A protein and the small-molecule ligand that binds it are described below.
Small molecule (SMILES): CC(=O)N[C@H]1[C@H]([C@H](O)[C@H](O)CO)O[C@@](O[C@H](CO)[C@@H](O)[C@@H]2O[C@@H](C(=O)O)C[C@H](O)[C@H]2NC(C)=O)(C(=O)O)C[C@@H]1O

Binding-site contacts:
Ligand atom C11 contacts residue THR276 of chain 32.F at 3.2 Å.
Ligand atom C11 contacts residue PHE75 of chain 31.F at 3.5 Å (hydrophobic).
Ligand atom O10 contacts residue LEU62 of chain 32.F at 3.2 Å.
Ligand atom O9 contacts residue LYS68 of chain 32.F at 2.5 Å (salt-bridge).
Ligand atom C11 contacts residue PHE270 of chain 32.F at 3.9 Å (hydrophobic).
Ligand atom O4 contacts residue ASP74 of chain 31.F at 4.0 Å.
Ligand atom O10 contacts residue PHE75 of chain 31.F at 3.9 Å.
Ligand atom O8 contacts residue ASN272 of chain 32.F at 3.3 Å (h-bond).
Ligand atom C11 contacts residue GLN278 of chain 32.F at 3.5 Å.
Ligand atom O8 contacts residue THR276 of chain 32.F at 3.9 Å.
Ligand atom C10 contacts residue GLN278 of chain 32.F at 4.1 Å.
Ligand atom C7 contacts residue GLN278 of chain 32.F at 3.9 Å.
Ligand atom C11 contacts residue ASN272 of chain 32.F at 3.6 Å.
Ligand atom O1B contacts residue ASN272 of chain 32.F at 3.4 Å (h-bond).
Ligand atom C9 contacts residue GLN278 of chain 32.F at 3.3 Å.
Ligand atom O1A contacts residue SER274 of chain 32.F at 3.8 Å.
Ligand atom N5 contacts residue ASN272 of chain 32.F at 3.2 Å (h-bond).
Ligand atom C10 contacts residue ASN272 of chain 32.F at 3.9 Å.
Ligand atom C6 contacts residue ASN272 of chain 32.F at 3.6 Å.
Ligand atom C11 contacts residue HIS138 of chain 33.F at 3.1 Å.
Ligand atom O9 contacts residue LEU67 of chain 32.F at 2.3 Å.
Ligand atom C8 contacts residue GLN278 of chain 32.F at 3.7 Å.
Ligand atom C11 contacts residue PHE65 of chain 32.F at 4.0 Å (hydrophobic).
Ligand atom C1 contacts residue THR276 of chain 32.F at 3.1 Å.
Ligand atom C1 contacts residue ASN272 of chain 32.F at 3.9 Å.
Ligand atom N5 contacts residue GLN278 of chain 32.F at 3.9 Å.
Ligand atom O8 contacts residue LYS68 of chain 32.F at 3.1 Å.
Ligand atom O7 contacts residue LEU62 of chain 32.F at 3.9 Å.
Ligand atom C9 contacts residue LEU67 of chain 32.F at 3.4 Å (hydrophobic).
Ligand atom C8 contacts residue LYS68 of chain 32.F at 3.5 Å.
Ligand atom C11 contacts residue LEU62 of chain 32.F at 3.9 Å (hydrophobic).
Ligand atom C9 contacts residue LYS68 of chain 32.F at 3.6 Å.
Ligand atom C10 contacts residue LEU62 of chain 32.F at 3.6 Å (hydrophobic).
Ligand atom O1A contacts residue THR276 of chain 32.F at 3.3 Å (h-bond).
Ligand atom O9 contacts residue GLN278 of chain 32.F at 4.1 Å.
Ligand atom O1B contacts residue THR276 of chain 32.F at 2.4 Å (h-bond).
Ligand atom C6 contacts residue LYS68 of chain 32.F at 4.0 Å.
Ligand atom O1B contacts residue LYS68 of chain 32.F at 3.0 Å (salt-bridge).
Ligand atom O1A contacts residue ASN272 of chain 32.F at 4.1 Å.
Ligand atom O8 contacts residue GLN278 of chain 32.F at 3.5 Å (h-bond).

Sequence of chain 33.F:
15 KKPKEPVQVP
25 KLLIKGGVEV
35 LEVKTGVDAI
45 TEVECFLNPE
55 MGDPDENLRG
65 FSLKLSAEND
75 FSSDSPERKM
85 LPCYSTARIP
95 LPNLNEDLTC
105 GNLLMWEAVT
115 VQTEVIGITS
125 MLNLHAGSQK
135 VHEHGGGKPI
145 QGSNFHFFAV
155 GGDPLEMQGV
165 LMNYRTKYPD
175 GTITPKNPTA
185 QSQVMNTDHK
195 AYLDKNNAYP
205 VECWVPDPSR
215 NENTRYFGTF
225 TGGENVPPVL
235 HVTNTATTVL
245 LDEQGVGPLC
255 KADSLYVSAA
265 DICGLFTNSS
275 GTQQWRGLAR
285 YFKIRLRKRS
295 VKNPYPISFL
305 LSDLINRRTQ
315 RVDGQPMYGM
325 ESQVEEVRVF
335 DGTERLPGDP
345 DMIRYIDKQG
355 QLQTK

Sequence of chain 31.F:
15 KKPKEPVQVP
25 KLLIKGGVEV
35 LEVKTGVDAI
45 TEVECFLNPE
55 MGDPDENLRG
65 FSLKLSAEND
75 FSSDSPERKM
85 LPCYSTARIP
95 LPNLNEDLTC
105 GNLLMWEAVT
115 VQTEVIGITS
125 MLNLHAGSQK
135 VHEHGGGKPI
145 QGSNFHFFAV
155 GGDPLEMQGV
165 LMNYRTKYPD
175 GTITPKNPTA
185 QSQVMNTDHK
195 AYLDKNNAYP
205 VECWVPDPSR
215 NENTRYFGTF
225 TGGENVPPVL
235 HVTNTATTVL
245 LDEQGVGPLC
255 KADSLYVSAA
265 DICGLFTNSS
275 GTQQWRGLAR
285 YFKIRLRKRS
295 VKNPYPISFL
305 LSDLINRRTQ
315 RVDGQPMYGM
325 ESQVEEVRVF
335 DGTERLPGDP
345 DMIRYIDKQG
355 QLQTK

Sequence of chain 32.F:
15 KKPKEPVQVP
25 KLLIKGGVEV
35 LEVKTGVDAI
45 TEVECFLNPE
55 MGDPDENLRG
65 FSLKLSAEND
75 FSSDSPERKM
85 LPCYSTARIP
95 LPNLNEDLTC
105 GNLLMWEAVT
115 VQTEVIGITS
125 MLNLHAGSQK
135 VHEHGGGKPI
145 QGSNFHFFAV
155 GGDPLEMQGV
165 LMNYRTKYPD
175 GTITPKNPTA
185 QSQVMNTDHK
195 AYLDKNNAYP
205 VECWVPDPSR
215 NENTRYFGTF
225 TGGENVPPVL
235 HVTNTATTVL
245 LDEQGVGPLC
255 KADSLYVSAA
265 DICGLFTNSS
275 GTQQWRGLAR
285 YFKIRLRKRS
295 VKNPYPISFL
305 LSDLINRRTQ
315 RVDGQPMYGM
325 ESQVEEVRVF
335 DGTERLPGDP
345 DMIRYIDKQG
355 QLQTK